Sequence of chain 9.B:
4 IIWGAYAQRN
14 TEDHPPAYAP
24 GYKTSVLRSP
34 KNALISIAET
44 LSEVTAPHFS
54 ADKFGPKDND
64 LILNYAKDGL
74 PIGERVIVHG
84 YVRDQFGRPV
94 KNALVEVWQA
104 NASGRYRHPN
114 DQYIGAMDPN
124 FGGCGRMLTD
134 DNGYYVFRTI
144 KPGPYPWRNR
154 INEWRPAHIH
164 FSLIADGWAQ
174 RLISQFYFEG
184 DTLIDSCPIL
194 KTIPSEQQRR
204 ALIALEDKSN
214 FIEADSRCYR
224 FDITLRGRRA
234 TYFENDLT

Binding-site contacts:
Ligand atom C1 contacts residue FE1 of chain 9.C at 2.9 Å.
Ligand atom O11 contacts residue HIS142 of chain 9.A at 3.7 Å.
Ligand atom O7 contacts residue HIS163 of chain 9.B at 3.0 Å.
Ligand atom O7 contacts residue ARG158 of chain 9.B at 2.8 Å (salt-bridge).
Ligand atom C4 contacts residue PRO19 of chain 9.A at 3.3 Å (hydrophobic).
Ligand atom O7 contacts residue HIS161 of chain 9.B at 3.3 Å (h-bond).
Ligand atom O8 contacts residue FE1 of chain 9.C at 2.0 Å.
Ligand atom N9 contacts residue PRO19 of chain 9.A at 3.3 Å.
Ligand atom O8 contacts residue TYR109 of chain 9.B at 3.0 Å (h-bond).
Ligand atom C1 contacts residue TYR148 of chain 9.B at 2.8 Å (hydrophobic).
Ligand atom O7 contacts residue GLN178 of chain 9.B at 4.1 Å.
Ligand atom O11 contacts residue PRO19 of chain 9.A at 3.9 Å.
Ligand atom C6 contacts residue PRO19 of chain 9.A at 4.1 Å (hydrophobic).
Ligand atom N9 contacts residue TRP150 of chain 9.B at 3.8 Å.
Ligand atom O7 contacts residue TYR148 of chain 9.B at 2.9 Å (h-bond).
Ligand atom O8 contacts residue TYR148 of chain 9.B at 2.7 Å (h-bond).
Ligand atom O11 contacts residue TRP150 of chain 9.B at 3.4 Å.
Ligand atom C3 contacts residue TYR20 of chain 9.A at 3.6 Å (hydrophobic).
Ligand atom O8 contacts residue TYR20 of chain 9.A at 3.5 Å.
Ligand atom C1 contacts residue PRO19 of chain 9.A at 4.0 Å (hydrophobic).
Ligand atom O10 contacts residue PRO19 of chain 9.A at 3.3 Å.
Ligand atom C2 contacts residue FE1 of chain 9.C at 2.8 Å.
Ligand atom C6 contacts residue ILE192 of chain 9.B at 3.9 Å (hydrophobic).
Ligand atom C1 contacts residue ARG158 of chain 9.B at 3.6 Å.
Ligand atom C2 contacts residue PRO19 of chain 9.A at 3.6 Å (hydrophobic).
Ligand atom C2 contacts residue TYR109 of chain 9.B at 4.1 Å (hydrophobic).
Ligand atom O8 contacts residue HIS163 of chain 9.B at 3.3 Å (h-bond).
Ligand atom C2 contacts residue TYR20 of chain 9.A at 4.1 Å (hydrophobic).
Ligand atom C5 contacts residue TRP150 of chain 9.B at 3.9 Å (hydrophobic).
Ligand atom C6 contacts residue TYR148 of chain 9.B at 3.7 Å (hydrophobic).
Ligand atom C3 contacts residue FE1 of chain 9.C at 4.0 Å.
Ligand atom C5 contacts residue HIS142 of chain 9.A at 4.1 Å.
Ligand atom C3 contacts residue TYR148 of chain 9.B at 3.5 Å (hydrophobic).
Ligand atom C2 contacts residue TYR148 of chain 9.B at 2.6 Å (hydrophobic).
Ligand atom C1 contacts residue HIS163 of chain 9.B at 4.1 Å.
Ligand atom C3 contacts residue PRO19 of chain 9.A at 3.2 Å (hydrophobic).
Ligand atom C6 contacts residue ARG158 of chain 9.B at 3.7 Å.
Ligand atom O10 contacts residue TYR20 of chain 9.A at 3.5 Å (h-bond).
Ligand atom C5 contacts residue PRO19 of chain 9.A at 3.8 Å (hydrophobic).
Ligand atom O7 contacts residue FE1 of chain 9.C at 2.3 Å.

Sequence of chain 9.A:
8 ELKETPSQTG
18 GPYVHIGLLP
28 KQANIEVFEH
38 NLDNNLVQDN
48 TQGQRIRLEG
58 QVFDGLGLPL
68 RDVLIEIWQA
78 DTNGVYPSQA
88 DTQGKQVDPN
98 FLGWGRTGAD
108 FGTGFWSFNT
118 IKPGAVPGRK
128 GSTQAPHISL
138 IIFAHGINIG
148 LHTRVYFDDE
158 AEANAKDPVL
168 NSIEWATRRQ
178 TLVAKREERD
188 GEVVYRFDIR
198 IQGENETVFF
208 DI

A protein and the small-molecule ligand that binds it are described below.
Small molecule (SMILES): O=[N+]([O-])c1ccc(O)c(O)c1